Sequence of chain 14.B:
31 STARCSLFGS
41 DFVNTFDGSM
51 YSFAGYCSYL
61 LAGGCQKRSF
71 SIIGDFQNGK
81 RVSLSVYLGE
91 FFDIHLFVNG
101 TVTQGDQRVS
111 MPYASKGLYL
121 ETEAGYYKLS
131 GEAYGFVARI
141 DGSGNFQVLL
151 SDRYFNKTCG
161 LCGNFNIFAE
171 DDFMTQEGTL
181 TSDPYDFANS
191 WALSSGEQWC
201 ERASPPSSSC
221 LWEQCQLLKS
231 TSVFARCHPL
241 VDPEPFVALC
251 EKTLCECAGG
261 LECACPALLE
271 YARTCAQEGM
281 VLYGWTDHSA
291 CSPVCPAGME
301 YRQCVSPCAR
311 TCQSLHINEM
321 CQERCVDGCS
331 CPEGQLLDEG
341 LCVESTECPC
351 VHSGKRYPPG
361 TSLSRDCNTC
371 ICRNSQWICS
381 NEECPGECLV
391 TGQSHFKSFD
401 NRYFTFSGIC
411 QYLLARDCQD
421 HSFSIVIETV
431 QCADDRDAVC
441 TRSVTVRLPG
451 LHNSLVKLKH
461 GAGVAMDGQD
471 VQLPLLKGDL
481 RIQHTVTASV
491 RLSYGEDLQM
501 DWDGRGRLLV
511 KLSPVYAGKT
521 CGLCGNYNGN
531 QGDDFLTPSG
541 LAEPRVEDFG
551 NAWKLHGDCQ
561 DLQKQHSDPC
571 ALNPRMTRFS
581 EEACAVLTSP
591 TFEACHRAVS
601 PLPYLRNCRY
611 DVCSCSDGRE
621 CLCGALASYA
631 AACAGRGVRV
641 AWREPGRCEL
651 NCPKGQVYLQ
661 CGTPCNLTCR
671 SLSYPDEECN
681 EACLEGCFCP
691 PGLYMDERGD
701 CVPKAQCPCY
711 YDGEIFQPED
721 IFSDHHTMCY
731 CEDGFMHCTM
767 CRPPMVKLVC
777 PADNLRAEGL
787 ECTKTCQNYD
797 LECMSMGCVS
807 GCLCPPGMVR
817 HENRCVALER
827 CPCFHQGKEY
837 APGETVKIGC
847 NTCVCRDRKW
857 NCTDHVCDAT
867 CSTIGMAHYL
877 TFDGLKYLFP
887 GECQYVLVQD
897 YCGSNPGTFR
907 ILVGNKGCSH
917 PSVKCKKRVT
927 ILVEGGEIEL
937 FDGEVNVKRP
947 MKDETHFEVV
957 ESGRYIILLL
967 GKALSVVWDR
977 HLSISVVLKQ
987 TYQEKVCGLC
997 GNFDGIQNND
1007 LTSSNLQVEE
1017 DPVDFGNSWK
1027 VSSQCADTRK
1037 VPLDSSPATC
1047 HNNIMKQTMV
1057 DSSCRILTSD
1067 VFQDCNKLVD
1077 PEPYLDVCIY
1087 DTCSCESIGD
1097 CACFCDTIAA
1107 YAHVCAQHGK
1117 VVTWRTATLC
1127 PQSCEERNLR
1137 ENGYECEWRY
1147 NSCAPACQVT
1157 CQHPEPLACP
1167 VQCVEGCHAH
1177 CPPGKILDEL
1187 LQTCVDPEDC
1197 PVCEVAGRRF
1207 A

Binding-site contacts:
Ligand atom C8 contacts residue ASN1147 of chain 14.B at 3.5 Å.
Ligand atom O7 contacts residue ASN1147 of chain 14.B at 3.9 Å.
Ligand atom C1 contacts residue ASN1147 of chain 14.B at 1.4 Å.
Ligand atom C7 contacts residue ASN1147 of chain 14.B at 3.1 Å.
Ligand atom N2 contacts residue ASN1147 of chain 14.B at 2.6 Å (h-bond).
Ligand atom C5 contacts residue ASN1147 of chain 14.B at 3.7 Å.
Ligand atom C3 contacts residue ASN1147 of chain 14.B at 3.8 Å.
Ligand atom C2 contacts residue ASN1147 of chain 14.B at 2.5 Å.
Ligand atom C4 contacts residue ASN1147 of chain 14.B at 4.2 Å.
Ligand atom O5 contacts residue ASN1147 of chain 14.B at 2.4 Å (h-bond).
Ligand atom O6 contacts residue HIS1176 of chain 14.B at 3.2 Å (h-bond).

A small-molecule ligand and the protein it binds are described below.
Small molecule (SMILES): CC(=O)N[C@@H]1[C@@H](O)[C@H](O)[C@@H](CO)O[C@H]1O